This protein binds this small molecule.
Small molecule (SMILES): O=P(O)(O)OC[C@@H]1N[C@@H](COP(=O)(O)O)[C@@H](O)[C@H]1O

Sequence of chain 1.A:
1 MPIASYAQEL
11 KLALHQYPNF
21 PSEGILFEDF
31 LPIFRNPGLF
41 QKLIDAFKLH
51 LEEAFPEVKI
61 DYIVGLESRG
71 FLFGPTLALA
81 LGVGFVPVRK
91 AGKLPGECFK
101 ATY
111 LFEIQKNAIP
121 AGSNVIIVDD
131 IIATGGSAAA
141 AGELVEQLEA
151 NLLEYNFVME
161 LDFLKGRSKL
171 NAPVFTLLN

Sequence of chain 1.B:
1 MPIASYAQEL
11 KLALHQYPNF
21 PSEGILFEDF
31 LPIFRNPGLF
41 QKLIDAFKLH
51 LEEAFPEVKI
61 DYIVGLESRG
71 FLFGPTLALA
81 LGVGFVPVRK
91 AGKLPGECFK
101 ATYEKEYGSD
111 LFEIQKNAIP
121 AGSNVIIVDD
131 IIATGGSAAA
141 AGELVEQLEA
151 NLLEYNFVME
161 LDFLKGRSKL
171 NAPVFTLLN

Binding-site contacts:
Ligand atom C3 contacts residue ASP130 of chain 1.A at 3.4 Å.
Ligand atom C1 contacts residue SER137 of chain 1.A at 3.7 Å.
Ligand atom O1 contacts residue SER137 of chain 1.A at 3.7 Å.
Ligand atom O6 contacts residue ARG69 of chain 1.A at 4.2 Å.
Ligand atom O3 contacts residue ILE131 of chain 1.A at 4.2 Å.
Ligand atom C6 contacts residue ARG69 of chain 1.A at 3.2 Å.
Ligand atom O3 contacts residue ASP129 of chain 1.A at 2.4 Å (salt-bridge).
Ligand atom O2P contacts residue ALA133 of chain 1.A at 2.9 Å (h-bond).
Ligand atom O1P contacts residue GLY136 of chain 1.A at 3.5 Å (h-bond).
Ligand atom O4 contacts residue ASP130 of chain 1.A at 2.5 Å (salt-bridge).
Ligand atom C3 contacts residue ASP129 of chain 1.A at 3.2 Å.
Ligand atom O3 contacts residue ASP130 of chain 1.A at 3.9 Å.
Ligand atom P1 contacts residue SER137 of chain 1.A at 3.7 Å.
Ligand atom C1 contacts residue ILE131 of chain 1.A at 3.9 Å (hydrophobic).
Ligand atom O4 contacts residue ARG69 of chain 1.A at 3.8 Å.
Ligand atom O4 contacts residue ASP129 of chain 1.A at 3.7 Å.
Ligand atom O2P contacts residue THR134 of chain 1.A at 3.2 Å (h-bond).
Ligand atom O1 contacts residue ALA133 of chain 1.A at 4.1 Å.
Ligand atom C2 contacts residue ILE131 of chain 1.A at 3.9 Å (hydrophobic).
Ligand atom C1 contacts residue ASP129 of chain 1.A at 4.2 Å.
Ligand atom P1 contacts residue THR134 of chain 1.A at 3.5 Å.
Ligand atom O3P contacts residue ALA133 of chain 1.A at 3.5 Å.
Ligand atom C4 contacts residue ASP130 of chain 1.A at 3.1 Å.
Ligand atom C2 contacts residue ASP129 of chain 1.A at 4.2 Å.
Ligand atom O5P contacts residue LYS93 of chain 1.B at 4.2 Å.
Ligand atom O2P contacts residue GLY136 of chain 1.A at 4.2 Å.
Ligand atom P1 contacts residue ALA133 of chain 1.A at 4.0 Å.
Ligand atom P1 contacts residue GLY136 of chain 1.A at 4.3 Å.
Ligand atom O1P contacts residue THR134 of chain 1.A at 3.5 Å (h-bond).
Ligand atom O2P contacts residue GLY135 of chain 1.A at 3.0 Å (h-bond).
Ligand atom C4 contacts residue ILE131 of chain 1.A at 4.0 Å (hydrophobic).
Ligand atom O1P contacts residue GLY135 of chain 1.A at 4.1 Å.
Ligand atom O3P contacts residue THR134 of chain 1.A at 2.5 Å (h-bond).
Ligand atom O3P contacts residue GLY135 of chain 1.A at 3.9 Å.
Ligand atom O1P contacts residue SER137 of chain 1.A at 2.6 Å (h-bond).
Ligand atom C3 contacts residue ILE131 of chain 1.A at 3.5 Å (hydrophobic).
Ligand atom O5P contacts residue ARG69 of chain 1.A at 4.0 Å.
Ligand atom O4P contacts residue LYS90 of chain 1.A at 3.9 Å.
Ligand atom O2P contacts residue ILE132 of chain 1.A at 3.9 Å.
Ligand atom P1 contacts residue GLY135 of chain 1.A at 3.8 Å.